Binding-site contacts:
Ligand atom O3' contacts residue LYS78 of chain 1.A at 3.5 Å (salt-bridge).
Ligand atom O4P contacts residue ARG81 of chain 1.A at 2.8 Å (salt-bridge).
Ligand atom C2' contacts residue TYR107 of chain 1.A at 3.8 Å (hydrophobic).
Ligand atom C4 contacts residue TYR109 of chain 1.A at 3.7 Å (hydrophobic).
Ligand atom P2 contacts residue ARG35 of chain 1.A at 3.6 Å.
Ligand atom C5M contacts residue ARG35 of chain 1.A at 3.7 Å.
Ligand atom O5P contacts residue ASP40 of chain 1.A at 3.3 Å (salt-bridge).
Ligand atom O2 contacts residue TYR109 of chain 1.A at 4.0 Å.
Ligand atom C5M contacts residue TYR107 of chain 1.A at 3.8 Å (hydrophobic).
Ligand atom C5 contacts residue TYR107 of chain 1.A at 4.0 Å (hydrophobic).
Ligand atom O5' contacts residue ARG81 of chain 1.A at 3.0 Å (salt-bridge).
Ligand atom O5P contacts residue TYR107 of chain 1.A at 4.0 Å.
Ligand atom O5P contacts residue CA1 of chain 1.B at 3.1 Å.
Ligand atom O4' contacts residue ARG81 of chain 1.A at 3.0 Å (salt-bridge).
Ligand atom P1 contacts residue LYS78 of chain 1.A at 3.7 Å.
Ligand atom O4 contacts residue LEU37 of chain 1.A at 3.8 Å.
Ligand atom O4 contacts residue TYR109 of chain 1.A at 3.9 Å.
Ligand atom O4 contacts residue LEU83 of chain 1.A at 3.7 Å.
Ligand atom C5M contacts residue LEU36 of chain 1.A at 4.0 Å (hydrophobic).
Ligand atom C5' contacts residue TYR107 of chain 1.A at 3.6 Å (hydrophobic).
Ligand atom C2 contacts residue TYR109 of chain 1.A at 3.8 Å (hydrophobic).
Ligand atom N3 contacts residue LEU83 of chain 1.A at 3.8 Å.
Ligand atom P1 contacts residue TYR79 of chain 1.A at 3.6 Å.
Ligand atom O1P contacts residue LYS78 of chain 1.A at 2.7 Å (salt-bridge).
Ligand atom C2' contacts residue TYR109 of chain 1.A at 3.5 Å (hydrophobic).
Ligand atom O6P contacts residue GLU43 of chain 1.A at 4.0 Å.
Ligand atom C2 contacts residue ASP77 of chain 1.A at 4.0 Å.
Ligand atom C4 contacts residue LEU83 of chain 1.A at 3.7 Å (hydrophobic).
Ligand atom C4' contacts residue ARG81 of chain 1.A at 3.8 Å.
Ligand atom O5' contacts residue ARG35 of chain 1.A at 3.7 Å.
Ligand atom O2 contacts residue ASP77 of chain 1.A at 3.9 Å.
Ligand atom O5P contacts residue ARG35 of chain 1.A at 2.9 Å (salt-bridge).
Ligand atom O1P contacts residue TYR79 of chain 1.A at 3.5 Å (h-bond).
Ligand atom N3 contacts residue TYR109 of chain 1.A at 3.4 Å.
Ligand atom C3' contacts residue TYR107 of chain 1.A at 3.8 Å (hydrophobic).
Ligand atom O4P contacts residue ARG35 of chain 1.A at 2.9 Å (salt-bridge).
Ligand atom C6 contacts residue ARG81 of chain 1.A at 4.0 Å.
Ligand atom P2 contacts residue ARG81 of chain 1.A at 3.9 Å.
Ligand atom O2P contacts residue TYR79 of chain 1.A at 2.6 Å (h-bond).
Ligand atom C5' contacts residue ARG81 of chain 1.A at 4.0 Å.

The small molecule below binds the protein below.
Small molecule (SMILES): Cc1cn([C@H]2C[C@H](OP(=O)(O)O)[C@@H](COP(=O)(O)O)O2)c(=O)[nH]c1=O

Sequence of chain 1.A:
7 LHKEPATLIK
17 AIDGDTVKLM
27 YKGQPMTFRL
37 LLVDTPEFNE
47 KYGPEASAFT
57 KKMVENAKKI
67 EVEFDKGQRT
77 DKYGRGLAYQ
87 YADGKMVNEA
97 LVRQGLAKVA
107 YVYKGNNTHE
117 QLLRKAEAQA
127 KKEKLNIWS